The protein below binds the small molecule below.
Small molecule (SMILES): CCCn1c(=O)c2[nH]c(C3CCCCC3)nc2n(CCCNC(=O)c2ccc(S(=O)(=O)F)cc2)c1=O

Binding-site contacts:
Ligand atom O3 contacts residue LEU349 of chain 1.A at 3.7 Å.
Ligand atom C17 contacts residue GLU173 of chain 1.A at 3.7 Å.
Ligand atom O1 contacts residue TYR370 of chain 1.A at 2.5 Å (h-bond).
Ligand atom C4 contacts residue PHE172 of chain 1.A at 3.7 Å (hydrophobic).
Ligand atom C23 contacts residue LEU349 of chain 1.A at 3.5 Å (hydrophobic).
Ligand atom C14 contacts residue PHE172 of chain 1.A at 3.4 Å (hydrophobic).
Ligand atom N1 contacts residue PHE172 of chain 1.A at 3.4 Å.
Ligand atom O2 contacts residue ALA67 of chain 1.A at 3.7 Å.
Ligand atom C21 contacts residue ASN353 of chain 1.A at 3.6 Å.
Ligand atom C22 contacts residue PHE172 of chain 1.A at 3.4 Å (hydrophobic).
Ligand atom N4 contacts residue ASN353 of chain 1.A at 2.9 Å (h-bond).
Ligand atom C10 contacts residue ASN71 of chain 1.A at 3.6 Å.
Ligand atom N contacts residue PHE172 of chain 1.A at 3.3 Å.
Ligand atom S contacts residue TYR370 of chain 1.A at 1.6 Å (h-bond).
Ligand atom O4 contacts residue PHE172 of chain 1.A at 3.5 Å.
Ligand atom O3 contacts residue MET181 of chain 1.A at 3.4 Å (h-bond).
Ligand atom C13 contacts residue ILE373 of chain 1.A at 3.6 Å (hydrophobic).
Ligand atom O3 contacts residue PHE172 of chain 1.A at 3.6 Å.
Ligand atom O contacts residue TYR370 of chain 1.A at 2.5 Å (h-bond).
Ligand atom C contacts residue TRP346 of chain 1.A at 3.5 Å (hydrophobic).
Ligand atom C3 contacts residue PHE172 of chain 1.A at 3.3 Å (hydrophobic).
Ligand atom C23 contacts residue ASN353 of chain 1.A at 3.7 Å.
Ligand atom C1 contacts residue TRP346 of chain 1.A at 3.4 Å (hydrophobic).
Ligand atom C9 contacts residue TYR13 of chain 1.A at 3.4 Å (hydrophobic).
Ligand atom C10 contacts residue TYR370 of chain 1.A at 3.4 Å (hydrophobic).
Ligand atom O4 contacts residue VAL88 of chain 1.A at 3.4 Å.
Ligand atom C2 contacts residue PHE172 of chain 1.A at 3.6 Å (hydrophobic).
Ligand atom C18 contacts residue GLU173 of chain 1.A at 3.6 Å.
Ligand atom C23 contacts residue PHE172 of chain 1.A at 3.3 Å (hydrophobic).
Ligand atom C7 contacts residue TYR13 of chain 1.A at 3.7 Å (hydrophobic).
Ligand atom N4 contacts residue PHE172 of chain 1.A at 3.7 Å.
Ligand atom O3 contacts residue ASN353 of chain 1.A at 2.8 Å (h-bond).
Ligand atom C contacts residue THR92 of chain 1.A at 3.6 Å.
Ligand atom C2 contacts residue LEU89 of chain 1.A at 3.6 Å (hydrophobic).
Ligand atom C12 contacts residue TYR370 of chain 1.A at 3.6 Å (hydrophobic).
Ligand atom C1 contacts residue LEU349 of chain 1.A at 3.7 Å (hydrophobic).
Ligand atom N3 contacts residue PHE172 of chain 1.A at 3.7 Å.
Ligand atom O2 contacts residue TYR13 of chain 1.A at 2.8 Å (h-bond).
Ligand atom N4 contacts residue LEU349 of chain 1.A at 3.7 Å.
Ligand atom C11 contacts residue TYR370 of chain 1.A at 2.7 Å (hydrophobic).

Sequence of chain 1.A:
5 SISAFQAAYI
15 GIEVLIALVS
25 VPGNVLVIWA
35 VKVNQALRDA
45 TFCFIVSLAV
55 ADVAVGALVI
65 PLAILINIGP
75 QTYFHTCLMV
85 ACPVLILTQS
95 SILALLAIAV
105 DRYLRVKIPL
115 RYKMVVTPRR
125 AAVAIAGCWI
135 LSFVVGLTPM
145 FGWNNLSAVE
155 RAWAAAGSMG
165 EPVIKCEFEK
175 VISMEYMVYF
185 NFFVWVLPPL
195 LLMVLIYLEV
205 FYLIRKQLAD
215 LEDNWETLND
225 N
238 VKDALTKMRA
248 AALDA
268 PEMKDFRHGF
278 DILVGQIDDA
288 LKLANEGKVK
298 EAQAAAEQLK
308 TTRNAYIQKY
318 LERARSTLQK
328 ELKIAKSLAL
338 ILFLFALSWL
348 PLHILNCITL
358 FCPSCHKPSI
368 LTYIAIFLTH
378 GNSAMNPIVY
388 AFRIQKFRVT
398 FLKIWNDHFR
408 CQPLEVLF